The small molecule below binds the protein below.
Small molecule (SMILES): O=P(O)(O)C(O)(Cc1cccc(-c2cccc3c2oc2ccccc23)c1)P(=O)(O)O

Binding-site contacts:
Ligand atom OAB contacts residue HIS103 of chain 1.B at 3.2 Å (h-bond).
Ligand atom CAS contacts residue ARG102 of chain 1.B at 4.1 Å.
Ligand atom PBD contacts residue ARG102 of chain 1.B at 3.7 Å.
Ligand atom OAD contacts residue ARG102 of chain 1.B at 3.5 Å (salt-bridge).
Ligand atom OAF contacts residue ARG102 of chain 1.B at 2.5 Å (salt-bridge).
Ligand atom OAG contacts residue ARG102 of chain 1.B at 3.8 Å.
Ligand atom PBD contacts residue HIS103 of chain 1.B at 3.7 Å.
Ligand atom OAF contacts residue HIS103 of chain 1.B at 2.9 Å.
Ligand atom OAD contacts residue HIS103 of chain 1.B at 3.4 Å.

Sequence of chain 1.B:
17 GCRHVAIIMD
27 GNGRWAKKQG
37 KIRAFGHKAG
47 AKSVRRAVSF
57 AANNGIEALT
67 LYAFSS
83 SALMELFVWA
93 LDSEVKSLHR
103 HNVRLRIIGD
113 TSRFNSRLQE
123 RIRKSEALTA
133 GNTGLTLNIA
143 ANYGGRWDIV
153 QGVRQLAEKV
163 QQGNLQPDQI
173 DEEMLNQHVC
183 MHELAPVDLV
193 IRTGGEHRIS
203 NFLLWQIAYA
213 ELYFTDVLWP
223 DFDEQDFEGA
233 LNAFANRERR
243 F